Sequence of chain 1.A:
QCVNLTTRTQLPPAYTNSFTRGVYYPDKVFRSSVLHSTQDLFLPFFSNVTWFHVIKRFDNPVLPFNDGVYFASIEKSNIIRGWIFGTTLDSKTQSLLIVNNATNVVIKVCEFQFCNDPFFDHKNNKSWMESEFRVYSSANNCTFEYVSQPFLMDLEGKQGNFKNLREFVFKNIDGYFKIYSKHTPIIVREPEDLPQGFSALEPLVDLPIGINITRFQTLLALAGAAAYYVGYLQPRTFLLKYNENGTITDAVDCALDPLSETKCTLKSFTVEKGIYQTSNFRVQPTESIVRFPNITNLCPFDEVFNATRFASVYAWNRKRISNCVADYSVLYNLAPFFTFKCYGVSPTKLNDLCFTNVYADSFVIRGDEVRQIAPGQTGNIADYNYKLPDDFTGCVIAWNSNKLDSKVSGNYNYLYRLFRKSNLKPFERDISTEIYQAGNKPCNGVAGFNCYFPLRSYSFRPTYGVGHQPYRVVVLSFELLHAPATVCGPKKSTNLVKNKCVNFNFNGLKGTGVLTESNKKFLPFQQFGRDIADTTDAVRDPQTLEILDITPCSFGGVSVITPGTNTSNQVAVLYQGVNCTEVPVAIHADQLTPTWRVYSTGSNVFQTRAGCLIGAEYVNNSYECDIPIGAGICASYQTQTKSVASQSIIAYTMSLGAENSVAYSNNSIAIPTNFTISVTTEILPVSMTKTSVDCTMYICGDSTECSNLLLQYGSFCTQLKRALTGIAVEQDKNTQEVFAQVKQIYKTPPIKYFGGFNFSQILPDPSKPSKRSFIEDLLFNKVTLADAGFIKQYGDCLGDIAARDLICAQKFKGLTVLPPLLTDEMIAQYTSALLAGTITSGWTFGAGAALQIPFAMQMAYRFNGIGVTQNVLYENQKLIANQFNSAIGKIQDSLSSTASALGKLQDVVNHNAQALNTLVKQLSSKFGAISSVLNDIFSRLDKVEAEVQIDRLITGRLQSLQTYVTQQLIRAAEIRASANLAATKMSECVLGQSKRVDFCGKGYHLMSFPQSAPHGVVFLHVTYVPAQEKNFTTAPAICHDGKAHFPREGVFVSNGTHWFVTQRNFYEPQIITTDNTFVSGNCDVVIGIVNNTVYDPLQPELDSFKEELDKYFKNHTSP

Binding-site contacts:
Ligand atom C3 contacts residue ASN1095 of chain 1.A at 3.8 Å.
Ligand atom O5 contacts residue HIS1098 of chain 1.A at 4.2 Å.
Ligand atom N2 contacts residue HIS1098 of chain 1.A at 4.3 Å.
Ligand atom O7 contacts residue ASN1095 of chain 1.A at 3.5 Å (h-bond).
Ligand atom C1 contacts residue PHE1100 of chain 1.A at 4.4 Å (hydrophobic).
Ligand atom C1 contacts residue THR1097 of chain 1.A at 3.9 Å.
Ligand atom C6 contacts residue PHE1100 of chain 1.A at 3.9 Å (hydrophobic).
Ligand atom C5 contacts residue ASN1095 of chain 1.A at 3.7 Å.
Ligand atom C5 contacts residue HIS1098 of chain 1.A at 3.8 Å.
Ligand atom N2 contacts residue ASN1095 of chain 1.A at 3.0 Å (h-bond).
Ligand atom N2 contacts residue THR1097 of chain 1.A at 3.0 Å (h-bond).
Ligand atom C3 contacts residue HIS1098 of chain 1.A at 3.7 Å.
Ligand atom C7 contacts residue ASN1095 of chain 1.A at 3.4 Å.
Ligand atom C7 contacts residue HIS1098 of chain 1.A at 3.5 Å.
Ligand atom C4 contacts residue ASN1095 of chain 1.A at 4.2 Å.
Ligand atom C1 contacts residue HIS1098 of chain 1.A at 3.7 Å.
Ligand atom O4 contacts residue HIS1098 of chain 1.A at 3.7 Å.
Ligand atom C7 contacts residue THR1097 of chain 1.A at 3.8 Å.
Ligand atom O7 contacts residue HIS1098 of chain 1.A at 3.1 Å (h-bond).
Ligand atom C4 contacts residue HIS1098 of chain 1.A at 4.1 Å.
Ligand atom O5 contacts residue PHE1100 of chain 1.A at 3.7 Å.
Ligand atom C1 contacts residue ASN1095 of chain 1.A at 1.4 Å.
Ligand atom C8 contacts residue HIS1098 of chain 1.A at 3.6 Å.
Ligand atom O5 contacts residue ASN1095 of chain 1.A at 2.3 Å (h-bond).
Ligand atom C5 contacts residue PHE1100 of chain 1.A at 4.0 Å (hydrophobic).
Ligand atom C2 contacts residue THR1097 of chain 1.A at 3.8 Å.
Ligand atom C8 contacts residue THR1097 of chain 1.A at 3.7 Å.
Ligand atom C2 contacts residue ASN1095 of chain 1.A at 2.5 Å.
Ligand atom C3 contacts residue THR1097 of chain 1.A at 4.0 Å.
Ligand atom C2 contacts residue HIS1098 of chain 1.A at 4.2 Å.
Ligand atom C8 contacts residue ASN1095 of chain 1.A at 4.1 Å.

A small-molecule ligand and the protein it binds are described below.
Small molecule (SMILES): CC(=O)N[C@H]1[C@H](O[C@H]2[C@H](O)[C@@H](NC(C)=O)CO[C@@H]2CO)O[C@H](CO)[C@@H](O[C@H]2O[C@H](CO)[C@@H](O)[C@H](O)[C@@H]2O)[C@@H]1O